Binding-site contacts:
Ligand atom C10 contacts residue PHE103 of chain 1.D at 3.7 Å (hydrophobic).
Ligand atom C23 contacts residue MET64 of chain 1.D at 3.7 Å (hydrophobic).
Ligand atom C4 contacts residue LEU100 of chain 1.D at 3.6 Å (hydrophobic).
Ligand atom C7 contacts residue MET83 of chain 1.D at 3.9 Å (hydrophobic).
Ligand atom O1 contacts residue VAL86 of chain 1.D at 4.0 Å.
Ligand atom O contacts residue EDO1 of chain 1.U at 3.3 Å.
Ligand atom C11 contacts residue PHE103 of chain 1.D at 3.7 Å (hydrophobic).
Ligand atom F contacts residue LEU123 of chain 1.D at 3.3 Å.
Ligand atom C10 contacts residue LEU100 of chain 1.D at 3.5 Å (hydrophobic).
Ligand atom O contacts residue ARG96 of chain 1.D at 2.9 Å (salt-bridge).
Ligand atom O2 contacts residue THR99 of chain 1.D at 3.2 Å.
Ligand atom C11 contacts residue MET83 of chain 1.D at 4.1 Å (hydrophobic).
Ligand atom F contacts residue GLY104 of chain 1.D at 3.7 Å.
Ligand atom S contacts residue THR99 of chain 1.D at 3.7 Å.
Ligand atom C8 contacts residue PHE103 of chain 1.D at 3.6 Å (hydrophobic).
Ligand atom C15 contacts residue MET64 of chain 1.D at 4.0 Å (hydrophobic).
Ligand atom C contacts residue EDO1 of chain 1.U at 3.8 Å.
Ligand atom C24 contacts residue MET64 of chain 1.D at 3.7 Å (hydrophobic).
Ligand atom C22 contacts residue LEU68 of chain 1.D at 3.7 Å (hydrophobic).
Ligand atom F contacts residue VAL107 of chain 1.D at 3.7 Å.
Ligand atom C contacts residue ARG96 of chain 1.D at 3.6 Å.
Ligand atom C5 contacts residue MET83 of chain 1.D at 3.9 Å (hydrophobic).
Ligand atom C12 contacts residue PHE103 of chain 1.D at 3.6 Å (hydrophobic).
Ligand atom O1 contacts residue EDO1 of chain 1.U at 3.9 Å.
Ligand atom C5 contacts residue LEU100 of chain 1.D at 3.8 Å (hydrophobic).
Ligand atom C6 contacts residue PHE103 of chain 1.D at 3.6 Å (hydrophobic).
Ligand atom C6 contacts residue MET83 of chain 1.D at 3.8 Å (hydrophobic).
Ligand atom C4 contacts residue VAL86 of chain 1.D at 4.0 Å (hydrophobic).
Ligand atom C11 contacts residue LEU100 of chain 1.D at 3.5 Å (hydrophobic).
Ligand atom O3 contacts residue ARG96 of chain 1.D at 3.8 Å.
Ligand atom O1 contacts residue ARG96 of chain 1.D at 2.8 Å (salt-bridge).
Ligand atom C23 contacts residue LEU68 of chain 1.D at 3.8 Å (hydrophobic).
Ligand atom C7 contacts residue PHE103 of chain 1.D at 3.5 Å (hydrophobic).
Ligand atom C13 contacts residue MET64 of chain 1.D at 4.0 Å (hydrophobic).
Ligand atom C22 contacts residue MET64 of chain 1.D at 3.8 Å (hydrophobic).
Ligand atom C10 contacts residue GLY104 of chain 1.D at 3.7 Å.
Ligand atom O3 contacts residue LEU100 of chain 1.D at 4.0 Å.
Ligand atom C5 contacts residue VAL86 of chain 1.D at 4.0 Å (hydrophobic).
Ligand atom C9 contacts residue PHE103 of chain 1.D at 3.6 Å (hydrophobic).
Ligand atom O3 contacts residue THR99 of chain 1.D at 3.2 Å.

This small molecule binds to this protein.
Small molecule (SMILES): O=C(O)c1cc(SCCc2ccccc2)ccc1NS(=O)(=O)N1CCN(Cc2ccc(F)cc2)CC1

Sequence of chain 1.D:
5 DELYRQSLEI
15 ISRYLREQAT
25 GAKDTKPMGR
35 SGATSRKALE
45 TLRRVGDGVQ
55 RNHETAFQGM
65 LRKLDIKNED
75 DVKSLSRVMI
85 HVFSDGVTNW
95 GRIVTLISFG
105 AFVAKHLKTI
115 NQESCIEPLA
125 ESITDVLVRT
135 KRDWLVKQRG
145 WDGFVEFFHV